A small-molecule ligand and the protein it binds are described below.
Small molecule (SMILES): O=c1cccn[nH]1

Binding-site contacts:
Ligand atom C3 contacts residue PHE46 of chain 3.B at 3.7 Å (hydrophobic).
Ligand atom C3 contacts residue LEU45 of chain 3.B at 4.0 Å (hydrophobic).
Ligand atom C1 contacts residue TRP61 of chain 3.B at 3.3 Å (hydrophobic).
Ligand atom C2 contacts residue PHE46 of chain 3.B at 4.0 Å (hydrophobic).
Ligand atom C2 contacts residue TRP61 of chain 3.B at 3.4 Å (hydrophobic).
Ligand atom N1 contacts residue PHE46 of chain 3.B at 3.5 Å.
Ligand atom N contacts residue GLU47 of chain 3.B at 2.9 Å (salt-bridge).
Ligand atom N contacts residue PHE46 of chain 3.B at 3.4 Å.
Ligand atom C contacts residue PHE46 of chain 3.B at 3.5 Å (hydrophobic).
Ligand atom O contacts residue ASP94 of chain 3.B at 3.9 Å.
Ligand atom C contacts residue TRP61 of chain 3.B at 4.5 Å (hydrophobic).
Ligand atom O contacts residue PHE46 of chain 3.B at 3.9 Å.
Ligand atom O contacts residue TRP89 of chain 3.B at 3.7 Å.
Ligand atom C3 contacts residue GLU47 of chain 3.B at 3.9 Å.
Ligand atom C1 contacts residue PHE46 of chain 3.B at 4.0 Å (hydrophobic).
Ligand atom C3 contacts residue TRP61 of chain 3.B at 4.3 Å (hydrophobic).
Ligand atom N1 contacts residue GLU47 of chain 3.B at 2.7 Å (salt-bridge).
Ligand atom O contacts residue GLU47 of chain 3.B at 4.3 Å.
Ligand atom C contacts residue GLU47 of chain 3.B at 3.9 Å.

Sequence of chain 3.B:
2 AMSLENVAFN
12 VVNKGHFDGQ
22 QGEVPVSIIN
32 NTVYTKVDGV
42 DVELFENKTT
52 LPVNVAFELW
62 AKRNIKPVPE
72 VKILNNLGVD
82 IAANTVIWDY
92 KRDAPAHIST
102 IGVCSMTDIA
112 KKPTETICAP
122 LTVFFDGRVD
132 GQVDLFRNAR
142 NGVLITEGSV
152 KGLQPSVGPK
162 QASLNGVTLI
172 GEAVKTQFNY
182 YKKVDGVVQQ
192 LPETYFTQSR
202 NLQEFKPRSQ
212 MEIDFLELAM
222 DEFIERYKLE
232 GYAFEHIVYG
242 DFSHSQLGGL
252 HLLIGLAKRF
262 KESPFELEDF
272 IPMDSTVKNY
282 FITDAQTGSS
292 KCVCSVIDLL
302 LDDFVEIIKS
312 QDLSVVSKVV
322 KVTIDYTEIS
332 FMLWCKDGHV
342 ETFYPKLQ